This small molecule binds to this protein.
Small molecule (SMILES): CC[C@H](C)[C@H](NC(=O)[C@H](C)NC(=O)[C@@H](NC(=O)[C@@H](N)CC(=O)O)C(C)C)C(=O)N[C@@H](CC(=O)O)C(=O)N[C@@H](CCSC)C(=O)N[C@@H](CCSC)C(=O)O

Sequence of chain 1.B:
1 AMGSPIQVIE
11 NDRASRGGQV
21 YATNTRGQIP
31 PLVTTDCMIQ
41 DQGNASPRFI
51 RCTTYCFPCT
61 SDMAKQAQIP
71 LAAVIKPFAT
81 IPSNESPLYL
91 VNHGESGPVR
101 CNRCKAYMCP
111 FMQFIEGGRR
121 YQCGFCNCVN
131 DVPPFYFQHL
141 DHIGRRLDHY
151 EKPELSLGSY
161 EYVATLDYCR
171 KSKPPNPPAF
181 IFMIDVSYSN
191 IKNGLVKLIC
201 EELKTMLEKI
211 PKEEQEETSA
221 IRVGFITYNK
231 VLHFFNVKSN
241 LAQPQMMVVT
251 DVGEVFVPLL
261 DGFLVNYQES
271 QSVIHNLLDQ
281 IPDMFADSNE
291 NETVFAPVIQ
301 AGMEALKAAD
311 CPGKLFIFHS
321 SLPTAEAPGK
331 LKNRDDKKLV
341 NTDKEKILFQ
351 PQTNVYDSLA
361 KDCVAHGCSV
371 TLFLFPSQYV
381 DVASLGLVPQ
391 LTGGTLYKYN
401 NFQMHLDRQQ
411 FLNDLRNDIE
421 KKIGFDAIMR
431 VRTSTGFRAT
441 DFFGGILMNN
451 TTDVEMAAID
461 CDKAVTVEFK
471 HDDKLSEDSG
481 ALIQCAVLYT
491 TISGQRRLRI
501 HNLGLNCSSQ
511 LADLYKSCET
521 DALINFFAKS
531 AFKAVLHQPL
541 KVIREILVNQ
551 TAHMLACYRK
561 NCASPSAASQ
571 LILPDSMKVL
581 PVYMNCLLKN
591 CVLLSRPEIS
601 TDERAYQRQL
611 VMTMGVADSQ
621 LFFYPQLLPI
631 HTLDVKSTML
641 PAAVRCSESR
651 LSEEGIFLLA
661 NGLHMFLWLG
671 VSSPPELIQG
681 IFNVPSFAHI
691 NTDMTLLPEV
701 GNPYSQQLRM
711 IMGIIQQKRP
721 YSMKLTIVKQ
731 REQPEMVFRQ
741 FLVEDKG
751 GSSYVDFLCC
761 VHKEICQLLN

Binding-site contacts:
Ligand atom C contacts residue LEU573 of chain 1.B at 3.8 Å (hydrophobic).
Ligand atom O contacts residue ILE572 of chain 1.B at 3.8 Å.
Ligand atom CA contacts residue LEU573 of chain 1.B at 3.6 Å (hydrophobic).
Ligand atom CG contacts residue TYR558 of chain 1.B at 3.4 Å (hydrophobic).
Ligand atom O contacts residue GLN570 of chain 1.B at 3.1 Å.
Ligand atom CD1 contacts residue MET2 of chain 1.B at 3.1 Å (hydrophobic).
Ligand atom OD2 contacts residue TYR558 of chain 1.B at 3.0 Å (h-bond).
Ligand atom CG contacts residue SER569 of chain 1.B at 3.9 Å.
Ligand atom OD1 contacts residue TYR558 of chain 1.B at 2.9 Å (h-bond).
Ligand atom CG contacts residue HIS762 of chain 1.B at 3.2 Å.
Ligand atom CG1 contacts residue MET2 of chain 1.B at 3.8 Å (hydrophobic).
Ligand atom CB contacts residue HIS762 of chain 1.B at 3.7 Å.
Ligand atom CB contacts residue ILE572 of chain 1.B at 3.6 Å (hydrophobic).
Ligand atom CA contacts residue SER569 of chain 1.B at 3.8 Å.
Ligand atom CD1 contacts residue LEU758 of chain 1.B at 3.7 Å (hydrophobic).
Ligand atom O contacts residue LEU571 of chain 1.B at 2.9 Å (h-bond).
Ligand atom CA contacts residue SER569 of chain 1.B at 3.5 Å.
Ligand atom CB contacts residue SER569 of chain 1.B at 3.7 Å.
Ligand atom N contacts residue SER569 of chain 1.B at 2.8 Å (h-bond).
Ligand atom C contacts residue SER569 of chain 1.B at 3.6 Å.
Ligand atom N contacts residue ASP575 of chain 1.B at 2.7 Å (salt-bridge).
Ligand atom OD1 contacts residue GLN570 of chain 1.B at 3.0 Å (h-bond).
Ligand atom CG2 contacts residue ALA1 of chain 1.B at 3.2 Å (hydrophobic).
Ligand atom CG2 contacts residue LYS578 of chain 1.B at 3.5 Å.
Ligand atom O contacts residue LEU571 of chain 1.B at 3.6 Å.
Ligand atom CB contacts residue GLN570 of chain 1.B at 3.5 Å.
Ligand atom O contacts residue SER569 of chain 1.B at 3.6 Å.
Ligand atom OD1 contacts residue PRO574 of chain 1.B at 3.6 Å.
Ligand atom OD1 contacts residue ASP575 of chain 1.B at 3.9 Å.
Ligand atom CE contacts residue LEU571 of chain 1.B at 4.0 Å (hydrophobic).
Ligand atom N contacts residue LEU573 of chain 1.B at 3.0 Å (h-bond).
Ligand atom CA contacts residue LEU571 of chain 1.B at 3.6 Å (hydrophobic).
Ligand atom C contacts residue LEU571 of chain 1.B at 3.8 Å (hydrophobic).
Ligand atom CA contacts residue ASP575 of chain 1.B at 3.9 Å.
Ligand atom O contacts residue LEU573 of chain 1.B at 3.1 Å (h-bond).
Ligand atom OD2 contacts residue ILE572 of chain 1.B at 3.8 Å.
Ligand atom CA contacts residue ILE572 of chain 1.B at 3.9 Å (hydrophobic).
Ligand atom CA contacts residue LEU573 of chain 1.B at 4.0 Å (hydrophobic).
Ligand atom CD1 contacts residue LEU571 of chain 1.B at 3.8 Å (hydrophobic).
Ligand atom N contacts residue LEU571 of chain 1.B at 3.2 Å (h-bond).